A small-molecule ligand and the protein it binds are described below.
Small molecule (SMILES): CN(C)c1cccc2c(S(=O)(=O)NCCCCNC(=O)C34CC5CC(CC(C5)C3)C4)cccc12

Sequence of chain 1.A:
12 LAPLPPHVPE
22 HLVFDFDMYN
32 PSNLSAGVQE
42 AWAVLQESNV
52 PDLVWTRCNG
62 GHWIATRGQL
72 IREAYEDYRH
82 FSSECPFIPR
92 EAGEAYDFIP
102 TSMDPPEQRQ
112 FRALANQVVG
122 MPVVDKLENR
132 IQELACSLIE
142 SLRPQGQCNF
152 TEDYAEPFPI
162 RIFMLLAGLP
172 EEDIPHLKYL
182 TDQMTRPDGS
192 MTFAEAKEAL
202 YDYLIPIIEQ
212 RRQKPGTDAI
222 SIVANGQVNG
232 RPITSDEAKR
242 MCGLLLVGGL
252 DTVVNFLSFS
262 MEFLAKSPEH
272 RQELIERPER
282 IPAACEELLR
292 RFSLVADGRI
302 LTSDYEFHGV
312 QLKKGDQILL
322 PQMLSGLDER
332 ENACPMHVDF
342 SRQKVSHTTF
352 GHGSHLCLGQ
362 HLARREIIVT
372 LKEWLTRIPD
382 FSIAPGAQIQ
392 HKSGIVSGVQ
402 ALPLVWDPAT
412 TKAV

Binding-site contacts:
Ligand atom C1 contacts residue HEM1 of chain 1.B at 3.9 Å.
Ligand atom C20 contacts residue TYR30 of chain 1.A at 3.2 Å (hydrophobic).
Ligand atom O34 contacts residue PHE194 of chain 1.A at 4.0 Å.
Ligand atom C14 contacts residue PHE194 of chain 1.A at 4.1 Å (hydrophobic).
Ligand atom C4 contacts residue ILE396 of chain 1.A at 3.9 Å (hydrophobic).
Ligand atom C11 contacts residue TYR97 of chain 1.A at 3.6 Å (hydrophobic).
Ligand atom C5 contacts residue THR102 of chain 1.A at 4.0 Å.
Ligand atom C3 contacts residue THR253 of chain 1.A at 3.8 Å.
Ligand atom C2 contacts residue VAL296 of chain 1.A at 4.0 Å (hydrophobic).
Ligand atom C20 contacts residue ILE396 of chain 1.A at 3.6 Å (hydrophobic).
Ligand atom C3 contacts residue VAL397 of chain 1.A at 3.9 Å (hydrophobic).
Ligand atom C21 contacts residue TYR30 of chain 1.A at 3.2 Å (hydrophobic).
Ligand atom O17 contacts residue PHE88 of chain 1.A at 3.9 Å.
Ligand atom C4 contacts residue PHE88 of chain 1.A at 4.0 Å (hydrophobic).
Ligand atom C5 contacts residue HEM1 of chain 1.B at 4.0 Å.
Ligand atom N12 contacts residue VAL248 of chain 1.A at 4.1 Å.
Ligand atom C19 contacts residue ALA93 of chain 1.A at 3.6 Å (hydrophobic).
Ligand atom C20 contacts residue ILE89 of chain 1.A at 3.5 Å (hydrophobic).
Ligand atom C6 contacts residue HEM1 of chain 1.B at 3.7 Å.
Ligand atom N31 contacts residue PHE194 of chain 1.A at 3.7 Å.
Ligand atom N31 contacts residue MET185 of chain 1.A at 3.7 Å.
Ligand atom C16 contacts residue MET185 of chain 1.A at 3.7 Å (hydrophobic).
Ligand atom O34 contacts residue PHE88 of chain 1.A at 3.6 Å.
Ligand atom C20 contacts residue ALA93 of chain 1.A at 3.8 Å (hydrophobic).
Ligand atom O17 contacts residue PHE99 of chain 1.A at 3.9 Å.
Ligand atom N28 contacts residue TYR30 of chain 1.A at 4.0 Å.
Ligand atom C7 contacts residue LEU245 of chain 1.A at 4.0 Å (hydrophobic).
Ligand atom C13 contacts residue VAL248 of chain 1.A at 4.1 Å (hydrophobic).
Ligand atom S33 contacts residue PHE194 of chain 1.A at 3.9 Å.
Ligand atom C10 contacts residue GLY249 of chain 1.A at 3.9 Å.
Ligand atom C15 contacts residue PHE88 of chain 1.A at 3.8 Å (hydrophobic).
Ligand atom C7 contacts residue TYR97 of chain 1.A at 3.4 Å (hydrophobic).
Ligand atom O17 contacts residue TYR97 of chain 1.A at 2.6 Å (h-bond).
Ligand atom C7 contacts residue THR102 of chain 1.A at 4.0 Å.
Ligand atom C28 contacts residue TYR30 of chain 1.A at 3.6 Å (hydrophobic).
Ligand atom C19 contacts residue ILE396 of chain 1.A at 3.7 Å (hydrophobic).
Ligand atom C1 contacts residue ASP298 of chain 1.A at 3.9 Å.
Ligand atom C21 contacts residue ILE89 of chain 1.A at 4.0 Å (hydrophobic).
Ligand atom C2 contacts residue ILE396 of chain 1.A at 4.0 Å (hydrophobic).
Ligand atom O32 contacts residue PHE194 of chain 1.A at 3.1 Å.